This protein binds this small molecule.
Small molecule (SMILES): CC(=O)N[C@@H]1[C@@H](O)[C@H](O)[C@@H](CO)O[C@H]1O

Binding-site contacts:
Ligand atom O6 contacts residue ASN163 of chain 1.B at 3.9 Å.
Ligand atom C2 contacts residue ASN160 of chain 1.B at 2.4 Å.
Ligand atom O5 contacts residue ASN160 of chain 1.B at 2.3 Å (h-bond).
Ligand atom O7 contacts residue ASN160 of chain 1.B at 3.7 Å.
Ligand atom N2 contacts residue ASN160 of chain 1.B at 2.9 Å (h-bond).
Ligand atom C2 contacts residue THR162 of chain 1.B at 4.2 Å.
Ligand atom C3 contacts residue ASN160 of chain 1.B at 3.7 Å.
Ligand atom C4 contacts residue ASN160 of chain 1.B at 4.1 Å.
Ligand atom C1 contacts residue ASN160 of chain 1.B at 1.4 Å.
Ligand atom C5 contacts residue ASN163 of chain 1.B at 4.2 Å.
Ligand atom C1 contacts residue ASN163 of chain 1.B at 3.9 Å.
Ligand atom O5 contacts residue THR162 of chain 1.B at 3.0 Å (h-bond).
Ligand atom O5 contacts residue ASN163 of chain 1.B at 3.2 Å.
Ligand atom C1 contacts residue THR162 of chain 1.B at 2.9 Å.
Ligand atom C6 contacts residue THR162 of chain 1.B at 4.0 Å.
Ligand atom C7 contacts residue ASN160 of chain 1.B at 3.5 Å.
Ligand atom C5 contacts residue ASN160 of chain 1.B at 3.6 Å.
Ligand atom C5 contacts residue THR162 of chain 1.B at 3.4 Å.
Ligand atom C6 contacts residue ASN163 of chain 1.B at 4.0 Å.

Sequence of chain 1.B:
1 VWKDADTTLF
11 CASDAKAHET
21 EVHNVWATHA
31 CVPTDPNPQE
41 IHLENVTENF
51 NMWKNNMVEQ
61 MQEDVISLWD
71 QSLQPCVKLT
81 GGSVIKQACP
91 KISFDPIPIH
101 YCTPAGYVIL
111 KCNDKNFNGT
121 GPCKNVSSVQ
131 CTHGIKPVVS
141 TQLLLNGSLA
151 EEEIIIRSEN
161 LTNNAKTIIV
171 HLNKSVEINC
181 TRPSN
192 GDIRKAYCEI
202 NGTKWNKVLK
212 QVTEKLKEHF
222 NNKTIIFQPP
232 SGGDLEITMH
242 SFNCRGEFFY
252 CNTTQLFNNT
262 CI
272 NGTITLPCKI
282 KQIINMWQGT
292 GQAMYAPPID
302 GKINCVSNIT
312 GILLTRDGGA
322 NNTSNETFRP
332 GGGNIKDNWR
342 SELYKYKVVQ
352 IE